Binding-site contacts:
Ligand atom O51 contacts residue ASP39 of chain 3.A at 4.3 Å.
Ligand atom C3C contacts residue TRP42 of chain 3.A at 3.8 Å (hydrophobic).
Ligand atom O42 contacts residue LYS15 of chain 3.A at 4.2 Å.
Ligand atom P5 contacts residue LYS151 of chain 3.A at 4.3 Å.
Ligand atom O51 contacts residue LYS145 of chain 3.A at 2.8 Å (salt-bridge).
Ligand atom O2C contacts residue TRP42 of chain 3.A at 3.4 Å.
Ligand atom C1B contacts residue ARG43 of chain 3.A at 4.3 Å.
Ligand atom O6 contacts residue TRP42 of chain 3.A at 2.9 Å (h-bond).
Ligand atom C1C contacts residue TRP42 of chain 3.A at 4.2 Å (hydrophobic).
Ligand atom C2C contacts residue TRP42 of chain 3.A at 4.0 Å (hydrophobic).
Ligand atom O52 contacts residue LYS150 of chain 3.A at 3.3 Å (salt-bridge).
Ligand atom O11 contacts residue ARG43 of chain 3.A at 3.1 Å (salt-bridge).
Ligand atom O11 contacts residue LYS41 of chain 3.A at 4.2 Å.
Ligand atom O4 contacts residue LYS151 of chain 3.A at 4.4 Å.
Ligand atom O53 contacts residue GLN148 of chain 3.A at 4.2 Å.
Ligand atom O1 contacts residue TRP42 of chain 3.A at 4.2 Å.
Ligand atom C6 contacts residue TRP42 of chain 3.A at 4.0 Å (hydrophobic).
Ligand atom O11 contacts residue TRP42 of chain 3.A at 3.8 Å.
Ligand atom O52 contacts residue LYS151 of chain 3.A at 4.4 Å.
Ligand atom O43 contacts residue LYS15 of chain 3.A at 2.7 Å (salt-bridge).
Ligand atom O53 contacts residue LYS145 of chain 3.A at 4.3 Å.
Ligand atom P1 contacts residue TRP42 of chain 3.A at 4.3 Å.
Ligand atom O1 contacts residue LYS41 of chain 3.A at 4.0 Å.
Ligand atom O53 contacts residue TRP42 of chain 3.A at 4.1 Å.
Ligand atom P5 contacts residue GLN148 of chain 3.A at 4.2 Å.
Ligand atom C6 contacts residue LYS41 of chain 3.A at 4.0 Å.
Ligand atom O51 contacts residue LEU40 of chain 3.A at 3.8 Å.
Ligand atom P5 contacts residue LYS145 of chain 3.A at 4.0 Å.
Ligand atom P4 contacts residue LYS15 of chain 3.A at 3.7 Å.
Ligand atom C3C contacts residue LEU46 of chain 3.A at 4.1 Å (hydrophobic).
Ligand atom O6 contacts residue LYS145 of chain 3.A at 4.2 Å.
Ligand atom O41 contacts residue LYS15 of chain 3.A at 4.0 Å.
Ligand atom O13 contacts residue TRP42 of chain 3.A at 3.5 Å.
Ligand atom O41 contacts residue LYS150 of chain 3.A at 3.9 Å.
Ligand atom O6 contacts residue LYS41 of chain 3.A at 3.5 Å.
Ligand atom O51 contacts residue VAL38 of chain 3.A at 4.2 Å.
Ligand atom O53 contacts residue LYS151 of chain 3.A at 3.1 Å (salt-bridge).
Ligand atom O51 contacts residue GLN148 of chain 3.A at 3.5 Å (h-bond).
Ligand atom O5 contacts residue LYS145 of chain 3.A at 4.4 Å.
Ligand atom C3C contacts residue ARG43 of chain 3.A at 4.3 Å.

Sequence of chain 3.A:
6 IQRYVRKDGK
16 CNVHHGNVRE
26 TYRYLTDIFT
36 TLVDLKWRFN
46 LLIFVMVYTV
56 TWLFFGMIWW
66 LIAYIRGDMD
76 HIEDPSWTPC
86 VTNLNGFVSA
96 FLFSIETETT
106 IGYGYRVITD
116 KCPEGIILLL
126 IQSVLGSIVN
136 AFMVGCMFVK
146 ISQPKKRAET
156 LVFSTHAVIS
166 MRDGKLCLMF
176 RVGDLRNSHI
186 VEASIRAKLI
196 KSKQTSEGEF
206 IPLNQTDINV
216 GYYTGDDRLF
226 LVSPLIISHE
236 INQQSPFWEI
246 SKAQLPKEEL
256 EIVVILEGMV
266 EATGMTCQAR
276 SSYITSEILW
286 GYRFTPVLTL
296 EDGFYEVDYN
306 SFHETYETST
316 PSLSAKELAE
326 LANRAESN

A small-molecule ligand and the protein it binds are described below.
Small molecule (SMILES): CCCCCCCC(=O)OC[C@H](COP(=O)(O)O[C@@H]1[C@H](O)[C@H](O)[C@@H](OP(=O)(O)O)[C@H](OP(=O)(O)O)[C@H]1O)OC(=O)CCCCCCC